A small-molecule ligand and the protein it binds are described below.
Small molecule (SMILES): N#Cc1c(-c2ccc3ccn(Cc4ccncc4)c3c2)n[nH]c1N

Binding-site contacts:
Ligand atom N08 contacts residue PRO85 of chain 1.B at 3.6 Å.
Ligand atom N08 contacts residue ILE135 of chain 1.B at 3.5 Å (h-bond).
Ligand atom N15 contacts residue ASN141 of chain 1.B at 3.7 Å.
Ligand atom C24 contacts residue GLY111 of chain 1.B at 3.2 Å.
Ligand atom C12 contacts residue GLY143 of chain 1.B at 3.6 Å.
Ligand atom C12 contacts residue GLY142 of chain 1.B at 3.6 Å.
Ligand atom N03 contacts residue TYR138 of chain 1.B at 2.6 Å (h-bond).
Ligand atom C10 contacts residue THR86 of chain 1.B at 3.6 Å.
Ligand atom N04 contacts residue LEU140 of chain 1.B at 3.0 Å (h-bond).
Ligand atom C16 contacts residue LEU140 of chain 1.B at 3.2 Å (hydrophobic).
Ligand atom N08 contacts residue ALA146 of chain 1.B at 3.5 Å.
Ligand atom C02 contacts residue TYR138 of chain 1.B at 3.5 Å (hydrophobic).
Ligand atom C19 contacts residue GLU114 of chain 1.B at 3.5 Å.
Ligand atom C16 contacts residue ASN141 of chain 1.B at 3.5 Å.
Ligand atom N03 contacts residue LEU140 of chain 1.B at 3.5 Å (h-bond).
Ligand atom C11 contacts residue PRO85 of chain 1.B at 3.3 Å (hydrophobic).
Ligand atom C17 contacts residue TYR113 of chain 1.B at 3.5 Å (hydrophobic).
Ligand atom C11 contacts residue GLY142 of chain 1.B at 3.7 Å.
Ligand atom C13 contacts residue GLY142 of chain 1.B at 3.6 Å.
Ligand atom C11 contacts residue GLY143 of chain 1.B at 3.5 Å.
Ligand atom C09 contacts residue PRO87 of chain 1.B at 3.5 Å (hydrophobic).
Ligand atom C22 contacts residue LEU140 of chain 1.B at 3.6 Å (hydrophobic).
Ligand atom C23 contacts residue ARG112 of chain 1.B at 3.6 Å.
Ligand atom N01 contacts residue ILE135 of chain 1.B at 3.6 Å (h-bond).
Ligand atom N08 contacts residue THR86 of chain 1.B at 3.4 Å (h-bond).
Ligand atom N01 contacts residue GLY136 of chain 1.B at 2.9 Å (h-bond).
Ligand atom N08 contacts residue VAL133 of chain 1.B at 3.5 Å (h-bond).
Ligand atom C18 contacts residue GLU114 of chain 1.B at 3.6 Å.
Ligand atom C16 contacts residue TYR113 of chain 1.B at 3.2 Å (hydrophobic).
Ligand atom C24 contacts residue ARG112 of chain 1.B at 3.6 Å.
Ligand atom C21 contacts residue VAL139 of chain 1.B at 3.7 Å (hydrophobic).
Ligand atom N15 contacts residue GLY142 of chain 1.B at 3.6 Å.
Ligand atom N08 contacts residue SER134 of chain 1.B at 3.6 Å.
Ligand atom C19 contacts residue GLU182 of chain 1.A at 3.5 Å.
Ligand atom N20 contacts residue GLU182 of chain 1.A at 2.8 Å (salt-bridge).
Ligand atom N01 contacts residue TYR138 of chain 1.B at 3.6 Å (h-bond).
Ligand atom C22 contacts residue VAL139 of chain 1.B at 3.5 Å (hydrophobic).
Ligand atom C14 contacts residue PRO87 of chain 1.B at 3.6 Å (hydrophobic).
Ligand atom N01 contacts residue SER134 of chain 1.B at 3.0 Å (h-bond).
Ligand atom C23 contacts residue TYR113 of chain 1.B at 3.3 Å (hydrophobic).

Sequence of chain 1.B:
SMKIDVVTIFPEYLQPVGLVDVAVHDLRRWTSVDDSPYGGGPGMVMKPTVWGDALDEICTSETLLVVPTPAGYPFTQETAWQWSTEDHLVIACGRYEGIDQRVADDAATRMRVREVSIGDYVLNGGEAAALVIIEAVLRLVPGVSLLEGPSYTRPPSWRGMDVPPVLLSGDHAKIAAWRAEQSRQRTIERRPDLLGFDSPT

Sequence of chain 1.A:
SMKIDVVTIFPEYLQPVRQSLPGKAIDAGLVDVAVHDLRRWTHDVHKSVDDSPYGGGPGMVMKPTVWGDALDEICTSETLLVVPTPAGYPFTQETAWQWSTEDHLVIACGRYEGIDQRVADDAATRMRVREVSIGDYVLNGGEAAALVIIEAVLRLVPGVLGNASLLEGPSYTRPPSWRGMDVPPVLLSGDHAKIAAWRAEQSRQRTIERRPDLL